Binding-site contacts:
Ligand atom O5 contacts residue ASN331 of chain 1.C at 2.3 Å (h-bond).
Ligand atom O5 contacts residue GLN580 of chain 1.C at 4.5 Å.
Ligand atom C8 contacts residue ASN331 of chain 1.C at 3.7 Å.
Ligand atom O7 contacts residue ASN331 of chain 1.C at 4.4 Å.
Ligand atom C7 contacts residue ASN331 of chain 1.C at 3.5 Å.
Ligand atom C5 contacts residue GLN580 of chain 1.C at 3.9 Å.
Ligand atom C5 contacts residue ASN331 of chain 1.C at 3.6 Å.
Ligand atom C1 contacts residue ASN331 of chain 1.C at 1.4 Å.
Ligand atom C6 contacts residue GLN580 of chain 1.C at 3.7 Å.
Ligand atom C4 contacts residue ASN331 of chain 1.C at 4.2 Å.
Ligand atom N2 contacts residue ASN331 of chain 1.C at 2.6 Å (h-bond).
Ligand atom C3 contacts residue ASN331 of chain 1.C at 3.8 Å.
Ligand atom C2 contacts residue ASN331 of chain 1.C at 2.5 Å.

Sequence of chain 1.C:
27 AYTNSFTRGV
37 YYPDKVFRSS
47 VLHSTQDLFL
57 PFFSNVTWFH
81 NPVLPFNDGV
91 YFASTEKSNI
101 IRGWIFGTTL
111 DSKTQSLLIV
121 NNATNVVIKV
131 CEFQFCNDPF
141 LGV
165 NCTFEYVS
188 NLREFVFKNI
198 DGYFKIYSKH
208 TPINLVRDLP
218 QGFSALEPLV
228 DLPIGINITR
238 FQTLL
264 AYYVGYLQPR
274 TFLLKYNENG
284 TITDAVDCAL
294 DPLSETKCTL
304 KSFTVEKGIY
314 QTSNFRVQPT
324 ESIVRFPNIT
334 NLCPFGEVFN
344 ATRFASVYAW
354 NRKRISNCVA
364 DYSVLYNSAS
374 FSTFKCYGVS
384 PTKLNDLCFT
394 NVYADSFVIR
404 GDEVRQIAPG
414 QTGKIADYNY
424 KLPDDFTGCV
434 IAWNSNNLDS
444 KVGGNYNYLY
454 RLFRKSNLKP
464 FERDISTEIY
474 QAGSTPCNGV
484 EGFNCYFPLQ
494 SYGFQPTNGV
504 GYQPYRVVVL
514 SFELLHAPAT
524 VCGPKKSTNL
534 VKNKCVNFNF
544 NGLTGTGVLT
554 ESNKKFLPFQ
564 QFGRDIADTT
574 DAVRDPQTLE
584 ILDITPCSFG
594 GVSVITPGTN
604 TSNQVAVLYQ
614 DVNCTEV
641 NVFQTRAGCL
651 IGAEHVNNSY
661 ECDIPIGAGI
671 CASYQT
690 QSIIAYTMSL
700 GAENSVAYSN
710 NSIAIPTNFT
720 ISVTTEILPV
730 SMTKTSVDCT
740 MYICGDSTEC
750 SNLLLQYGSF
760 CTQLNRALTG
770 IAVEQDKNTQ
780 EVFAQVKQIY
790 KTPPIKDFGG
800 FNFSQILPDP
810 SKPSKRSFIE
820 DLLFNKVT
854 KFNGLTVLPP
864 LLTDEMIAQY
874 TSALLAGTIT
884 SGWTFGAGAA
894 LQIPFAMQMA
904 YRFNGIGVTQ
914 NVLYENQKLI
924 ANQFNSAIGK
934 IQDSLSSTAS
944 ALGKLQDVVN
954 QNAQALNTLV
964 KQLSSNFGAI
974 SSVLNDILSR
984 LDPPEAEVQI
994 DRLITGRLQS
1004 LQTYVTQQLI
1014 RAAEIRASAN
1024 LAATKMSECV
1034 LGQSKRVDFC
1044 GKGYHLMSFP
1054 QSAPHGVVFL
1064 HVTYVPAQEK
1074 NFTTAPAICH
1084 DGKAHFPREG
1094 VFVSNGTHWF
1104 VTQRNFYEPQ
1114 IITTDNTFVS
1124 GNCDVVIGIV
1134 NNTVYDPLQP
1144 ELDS

A protein and the small-molecule ligand that binds it are described below.
Small molecule (SMILES): CC(=O)N[C@@H]1[C@@H](O)[C@H](O)[C@@H](CO)O[C@H]1O